Binding-site contacts:
Ligand atom O9 contacts residue ARG77 of chain 49.C at 3.8 Å.
Ligand atom O4 contacts residue HIS298 of chain 49.C at 3.2 Å (h-bond).
Ligand atom O1A contacts residue GLY78 of chain 49.C at 3.8 Å.
Ligand atom O8 contacts residue ARG77 of chain 49.C at 3.6 Å (salt-bridge).
Ligand atom O1A contacts residue TYR72 of chain 49.C at 3.6 Å.
Ligand atom C4 contacts residue ARG77 of chain 49.C at 4.4 Å.
Ligand atom O4 contacts residue ARG289 of chain 49.C at 4.5 Å.
Ligand atom C6 contacts residue ASN93 of chain 49.C at 3.7 Å.
Ligand atom C4 contacts residue TYR72 of chain 49.C at 3.4 Å (hydrophobic).
Ligand atom C6 contacts residue TYR72 of chain 49.C at 3.9 Å (hydrophobic).
Ligand atom C3 contacts residue GLY78 of chain 49.C at 3.9 Å.
Ligand atom O4 contacts residue ILE79 of chain 49.C at 3.7 Å.
Ligand atom C1 contacts residue TYR72 of chain 49.C at 4.3 Å (hydrophobic).
Ligand atom C3 contacts residue HIS298 of chain 49.C at 3.5 Å.
Ligand atom C5 contacts residue TYR72 of chain 49.C at 3.6 Å (hydrophobic).
Ligand atom O6 contacts residue ASN93 of chain 49.C at 3.4 Å (h-bond).
Ligand atom O10 contacts residue ASN293 of chain 49.C at 4.5 Å.
Ligand atom C4 contacts residue HIS298 of chain 49.C at 3.8 Å.
Ligand atom C3 contacts residue ARG77 of chain 49.C at 4.2 Å.
Ligand atom C11 contacts residue ASP85 of chain 49.D at 4.0 Å.
Ligand atom O1B contacts residue TYR72 of chain 49.C at 4.4 Å.
Ligand atom O4 contacts residue GLY78 of chain 49.C at 3.1 Å.
Ligand atom O4 contacts residue THR291 of chain 49.C at 3.3 Å.
Ligand atom C4 contacts residue GLY78 of chain 49.C at 3.2 Å.
Ligand atom O1A contacts residue ARG77 of chain 49.C at 3.0 Å (salt-bridge).
Ligand atom O4 contacts residue TYR72 of chain 49.C at 3.8 Å.
Ligand atom C3 contacts residue GLY78 of chain 49.C at 4.3 Å.
Ligand atom C11 contacts residue TYR72 of chain 49.C at 4.3 Å (hydrophobic).
Ligand atom C1 contacts residue GLY78 of chain 49.C at 4.2 Å.
Ligand atom N5 contacts residue TYR72 of chain 49.C at 3.1 Å (h-bond).
Ligand atom O3 contacts residue VAL296 of chain 49.C at 4.4 Å.
Ligand atom O4 contacts residue ASN80 of chain 49.C at 4.3 Å.
Ligand atom C10 contacts residue TYR72 of chain 49.C at 4.0 Å (hydrophobic).
Ligand atom C2 contacts residue ARG77 of chain 49.C at 4.4 Å.
Ligand atom O1B contacts residue ARG77 of chain 49.C at 2.7 Å (salt-bridge).
Ligand atom O3 contacts residue GLY78 of chain 49.C at 3.4 Å.
Ligand atom O10 contacts residue THR291 of chain 49.C at 4.4 Å.
Ligand atom C1 contacts residue ARG77 of chain 49.C at 3.3 Å.
Ligand atom C2 contacts residue GLY78 of chain 49.C at 4.1 Å.
Ligand atom O1A contacts residue HIS298 of chain 49.C at 4.3 Å.

This protein binds this small molecule.
Small molecule (SMILES): CC(=O)N[C@H]1[C@H]([C@H](O)[C@H](O)CO)O[C@@](O[C@H]2[C@@H](O)[C@@H](CO)O[C@@H](O[C@H]3[C@H](O)[C@@H](O)[C@H](O)O[C@@H]3CO)[C@@H]2O)(C(=O)O)C[C@@H]1O

Sequence of chain 49.D:
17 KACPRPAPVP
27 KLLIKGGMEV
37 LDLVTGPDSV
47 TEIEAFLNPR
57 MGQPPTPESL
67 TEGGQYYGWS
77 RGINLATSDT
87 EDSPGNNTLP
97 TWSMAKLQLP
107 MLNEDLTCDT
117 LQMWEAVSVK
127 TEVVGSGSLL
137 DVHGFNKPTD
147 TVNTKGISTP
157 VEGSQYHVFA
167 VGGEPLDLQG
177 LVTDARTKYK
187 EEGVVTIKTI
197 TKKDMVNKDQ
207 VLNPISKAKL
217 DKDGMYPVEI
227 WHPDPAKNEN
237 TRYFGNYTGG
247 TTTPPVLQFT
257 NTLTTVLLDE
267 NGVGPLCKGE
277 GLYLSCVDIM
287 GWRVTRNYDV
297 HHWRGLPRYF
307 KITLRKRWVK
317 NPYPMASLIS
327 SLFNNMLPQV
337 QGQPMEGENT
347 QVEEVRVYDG

Sequence of chain 49.C:
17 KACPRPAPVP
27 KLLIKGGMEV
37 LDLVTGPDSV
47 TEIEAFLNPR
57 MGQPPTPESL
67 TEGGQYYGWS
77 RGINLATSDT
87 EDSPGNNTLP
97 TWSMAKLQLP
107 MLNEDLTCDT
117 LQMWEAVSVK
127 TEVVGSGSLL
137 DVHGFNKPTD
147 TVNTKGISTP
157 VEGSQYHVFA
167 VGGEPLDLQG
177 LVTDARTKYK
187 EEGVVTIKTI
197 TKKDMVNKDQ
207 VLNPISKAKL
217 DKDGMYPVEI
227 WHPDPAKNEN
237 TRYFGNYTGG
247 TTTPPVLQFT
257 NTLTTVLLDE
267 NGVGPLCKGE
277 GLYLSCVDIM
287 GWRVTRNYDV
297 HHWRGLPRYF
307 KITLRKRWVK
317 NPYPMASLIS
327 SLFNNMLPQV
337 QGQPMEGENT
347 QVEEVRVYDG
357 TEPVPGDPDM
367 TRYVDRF